Binding-site contacts:
Ligand atom C8 contacts residue TYR704 of chain 1.A at 4.1 Å (hydrophobic).
Ligand atom C7 contacts residue ASN706 of chain 1.A at 3.7 Å.
Ligand atom C5 contacts residue TYR793 of chain 1.C at 3.6 Å (hydrophobic).
Ligand atom C1 contacts residue TYR793 of chain 1.C at 3.9 Å (hydrophobic).
Ligand atom O7 contacts residue ASN706 of chain 1.A at 4.0 Å.
Ligand atom C8 contacts residue SER705 of chain 1.A at 3.4 Å.
Ligand atom C6 contacts residue TYR793 of chain 1.C at 4.2 Å (hydrophobic).
Ligand atom O4 contacts residue ILE791 of chain 1.C at 4.4 Å.
Ligand atom C3 contacts residue ILE791 of chain 1.C at 4.3 Å (hydrophobic).
Ligand atom C2 contacts residue ASN706 of chain 1.A at 2.5 Å.
Ligand atom C8 contacts residue ASN706 of chain 1.A at 4.2 Å.
Ligand atom N2 contacts residue ASN706 of chain 1.A at 2.9 Å (h-bond).
Ligand atom C5 contacts residue ASN706 of chain 1.A at 3.7 Å.
Ligand atom C1 contacts residue ASN706 of chain 1.A at 1.4 Å.
Ligand atom O5 contacts residue TYR793 of chain 1.C at 3.7 Å.
Ligand atom C4 contacts residue ASN706 of chain 1.A at 4.2 Å.
Ligand atom O7 contacts residue SER705 of chain 1.A at 4.4 Å.
Ligand atom O5 contacts residue ASN706 of chain 1.A at 2.4 Å (h-bond).
Ligand atom C7 contacts residue SER705 of chain 1.A at 4.1 Å.
Ligand atom C3 contacts residue ASN706 of chain 1.A at 3.8 Å.
Ligand atom O3 contacts residue ILE791 of chain 1.C at 3.9 Å.

Sequence of chain 1.A:
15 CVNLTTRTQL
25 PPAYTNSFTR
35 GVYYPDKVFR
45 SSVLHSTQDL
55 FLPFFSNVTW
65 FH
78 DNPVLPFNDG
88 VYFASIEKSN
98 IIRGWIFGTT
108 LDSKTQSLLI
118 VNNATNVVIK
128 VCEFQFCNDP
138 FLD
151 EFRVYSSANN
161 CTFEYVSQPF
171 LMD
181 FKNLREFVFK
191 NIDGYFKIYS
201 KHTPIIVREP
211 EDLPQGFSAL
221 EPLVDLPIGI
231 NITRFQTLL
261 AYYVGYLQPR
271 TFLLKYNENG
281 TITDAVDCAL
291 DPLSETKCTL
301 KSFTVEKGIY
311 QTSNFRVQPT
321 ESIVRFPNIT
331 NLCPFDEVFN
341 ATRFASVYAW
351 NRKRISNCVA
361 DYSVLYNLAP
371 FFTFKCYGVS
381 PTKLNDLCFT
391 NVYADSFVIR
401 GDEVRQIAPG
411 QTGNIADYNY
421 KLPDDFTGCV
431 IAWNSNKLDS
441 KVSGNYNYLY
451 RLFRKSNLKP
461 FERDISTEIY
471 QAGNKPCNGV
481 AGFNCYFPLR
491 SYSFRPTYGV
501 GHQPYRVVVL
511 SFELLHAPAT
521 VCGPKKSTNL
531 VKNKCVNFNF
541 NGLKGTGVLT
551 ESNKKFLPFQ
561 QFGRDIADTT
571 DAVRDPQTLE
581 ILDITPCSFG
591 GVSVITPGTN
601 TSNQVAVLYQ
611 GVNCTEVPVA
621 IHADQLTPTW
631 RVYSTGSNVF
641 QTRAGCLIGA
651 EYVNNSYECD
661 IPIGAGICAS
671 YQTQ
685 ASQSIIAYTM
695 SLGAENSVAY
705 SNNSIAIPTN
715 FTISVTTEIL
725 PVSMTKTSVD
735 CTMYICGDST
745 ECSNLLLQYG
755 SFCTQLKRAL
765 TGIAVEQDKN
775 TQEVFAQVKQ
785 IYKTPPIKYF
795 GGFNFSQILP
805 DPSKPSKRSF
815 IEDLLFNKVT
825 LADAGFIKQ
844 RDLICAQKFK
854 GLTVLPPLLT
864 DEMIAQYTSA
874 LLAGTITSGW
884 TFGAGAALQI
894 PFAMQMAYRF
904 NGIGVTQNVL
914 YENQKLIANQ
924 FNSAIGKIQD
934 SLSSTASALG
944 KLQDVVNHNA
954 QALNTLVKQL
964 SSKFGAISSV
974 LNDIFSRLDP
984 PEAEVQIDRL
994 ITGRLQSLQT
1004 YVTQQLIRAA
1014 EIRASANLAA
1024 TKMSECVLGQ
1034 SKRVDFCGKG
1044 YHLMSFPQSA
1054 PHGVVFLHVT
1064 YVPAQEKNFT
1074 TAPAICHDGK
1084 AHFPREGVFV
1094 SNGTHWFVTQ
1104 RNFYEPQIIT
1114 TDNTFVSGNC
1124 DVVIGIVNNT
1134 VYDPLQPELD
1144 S

This small molecule binds to this protein.
Small molecule (SMILES): CC(=O)N[C@@H]1[C@@H](O)[C@H](O)[C@@H](CO)O[C@H]1O

Sequence of chain 1.C:
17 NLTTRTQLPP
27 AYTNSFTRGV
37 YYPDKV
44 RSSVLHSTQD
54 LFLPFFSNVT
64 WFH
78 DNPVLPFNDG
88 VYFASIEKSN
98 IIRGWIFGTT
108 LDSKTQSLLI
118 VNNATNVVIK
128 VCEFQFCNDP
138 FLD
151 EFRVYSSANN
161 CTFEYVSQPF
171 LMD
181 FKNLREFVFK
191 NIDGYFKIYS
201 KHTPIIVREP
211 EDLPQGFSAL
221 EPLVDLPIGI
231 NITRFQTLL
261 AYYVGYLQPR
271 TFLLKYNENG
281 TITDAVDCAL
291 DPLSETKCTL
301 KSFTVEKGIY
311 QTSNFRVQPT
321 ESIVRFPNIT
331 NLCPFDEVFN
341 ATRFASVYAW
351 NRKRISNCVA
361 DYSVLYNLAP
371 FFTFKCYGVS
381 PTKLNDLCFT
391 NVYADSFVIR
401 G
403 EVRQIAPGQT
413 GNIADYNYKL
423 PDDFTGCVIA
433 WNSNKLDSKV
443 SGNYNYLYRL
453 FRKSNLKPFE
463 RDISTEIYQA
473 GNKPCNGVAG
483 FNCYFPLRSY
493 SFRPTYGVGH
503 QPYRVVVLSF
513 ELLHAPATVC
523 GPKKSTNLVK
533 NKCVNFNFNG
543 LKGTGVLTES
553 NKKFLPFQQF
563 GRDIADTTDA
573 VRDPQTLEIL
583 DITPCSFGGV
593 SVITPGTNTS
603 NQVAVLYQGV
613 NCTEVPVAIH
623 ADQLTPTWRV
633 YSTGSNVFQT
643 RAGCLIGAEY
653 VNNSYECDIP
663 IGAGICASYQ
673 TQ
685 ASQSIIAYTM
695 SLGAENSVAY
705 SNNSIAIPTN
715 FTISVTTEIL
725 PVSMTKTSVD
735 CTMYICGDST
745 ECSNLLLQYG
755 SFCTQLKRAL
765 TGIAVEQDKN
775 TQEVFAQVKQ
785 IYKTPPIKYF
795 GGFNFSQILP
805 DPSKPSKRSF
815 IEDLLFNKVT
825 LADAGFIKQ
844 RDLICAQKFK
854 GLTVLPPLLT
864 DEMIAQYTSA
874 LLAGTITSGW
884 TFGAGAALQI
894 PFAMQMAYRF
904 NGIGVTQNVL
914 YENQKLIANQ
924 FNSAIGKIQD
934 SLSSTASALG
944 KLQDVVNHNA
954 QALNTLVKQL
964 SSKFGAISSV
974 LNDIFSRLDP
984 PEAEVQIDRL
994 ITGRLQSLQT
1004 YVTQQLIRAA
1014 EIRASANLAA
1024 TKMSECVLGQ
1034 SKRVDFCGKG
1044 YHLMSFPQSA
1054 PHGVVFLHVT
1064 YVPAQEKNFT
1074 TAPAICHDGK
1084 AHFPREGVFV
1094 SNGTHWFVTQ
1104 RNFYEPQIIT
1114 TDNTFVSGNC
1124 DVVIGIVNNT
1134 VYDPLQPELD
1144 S